Sequence of chain 1.A:
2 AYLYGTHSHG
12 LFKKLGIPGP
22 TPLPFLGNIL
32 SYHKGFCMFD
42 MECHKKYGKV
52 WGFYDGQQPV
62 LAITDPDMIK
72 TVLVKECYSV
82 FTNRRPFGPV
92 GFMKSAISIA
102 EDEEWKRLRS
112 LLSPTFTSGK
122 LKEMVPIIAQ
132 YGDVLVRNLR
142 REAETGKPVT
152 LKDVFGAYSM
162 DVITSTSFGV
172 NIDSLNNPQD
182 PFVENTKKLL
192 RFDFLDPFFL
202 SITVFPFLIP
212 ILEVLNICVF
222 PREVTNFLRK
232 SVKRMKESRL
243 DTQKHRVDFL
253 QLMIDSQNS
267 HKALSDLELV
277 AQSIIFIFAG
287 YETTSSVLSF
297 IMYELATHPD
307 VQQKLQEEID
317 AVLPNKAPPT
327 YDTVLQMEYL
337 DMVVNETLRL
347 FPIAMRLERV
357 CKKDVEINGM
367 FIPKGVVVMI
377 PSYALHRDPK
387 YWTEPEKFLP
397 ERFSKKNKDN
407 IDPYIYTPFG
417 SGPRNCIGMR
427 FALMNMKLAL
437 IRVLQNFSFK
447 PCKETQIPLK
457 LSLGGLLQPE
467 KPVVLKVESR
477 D

The protein below binds the small molecule below.
Small molecule (SMILES): Cc1ncc2n1-c1ccc(Cl)cc1C(c1ccccc1F)=NC2

Binding-site contacts:
Ligand atom CAS contacts residue HEM1 of chain 1.D at 3.8 Å.
Ligand atom CAE contacts residue GLY461 of chain 1.A at 3.2 Å.
Ligand atom CLAC contacts residue THR289 of chain 1.A at 3.0 Å.
Ligand atom CAP contacts residue THR289 of chain 1.A at 3.8 Å.
Ligand atom CLAC contacts residue ILE349 of chain 1.A at 3.7 Å.
Ligand atom CAD contacts residue GLY461 of chain 1.A at 3.1 Å.
Ligand atom CLAC contacts residue LEU462 of chain 1.A at 3.8 Å.
Ligand atom CAH contacts residue HEM1 of chain 1.D at 3.2 Å.
Ligand atom CAJ contacts residue SER99 of chain 1.A at 3.7 Å.
Ligand atom CAA contacts residue HEM1 of chain 1.D at 4.0 Å.
Ligand atom CLAC contacts residue ALA350 of chain 1.A at 3.8 Å.
Ligand atom CAS contacts residue ARG85 of chain 1.A at 3.9 Å.
Ligand atom CAL contacts residue HEM1 of chain 1.D at 3.5 Å.
Ligand atom NAN contacts residue HEM1 of chain 1.D at 3.5 Å.
Ligand atom NAW contacts residue LEU196 of chain 1.A at 3.9 Å.
Ligand atom CAD contacts residue LEU196 of chain 1.A at 3.9 Å (hydrophobic).
Ligand atom CLAC contacts residue HEM1 of chain 1.D at 3.9 Å.
Ligand atom CAF contacts residue LEU462 of chain 1.A at 3.8 Å (hydrophobic).
Ligand atom CAA contacts residue LEU196 of chain 1.A at 3.3 Å (hydrophobic).
Ligand atom CAD contacts residue ASP197 of chain 1.A at 3.9 Å.
Ligand atom CAQ contacts residue LEU196 of chain 1.A at 3.8 Å (hydrophobic).
Ligand atom CAL contacts residue ARG85 of chain 1.A at 3.4 Å.
Ligand atom NAN contacts residue LEU196 of chain 1.A at 3.5 Å.
Ligand atom CAJ contacts residue ARG85 of chain 1.A at 3.1 Å.
Ligand atom CAK contacts residue ALA350 of chain 1.A at 4.0 Å (hydrophobic).
Ligand atom CAV contacts residue HEM1 of chain 1.D at 3.7 Å.
Ligand atom CAA contacts residue SER99 of chain 1.A at 3.6 Å.
Ligand atom CAJ contacts residue HEM1 of chain 1.D at 3.8 Å.
Ligand atom CAF contacts residue LEU196 of chain 1.A at 3.8 Å (hydrophobic).
Ligand atom CAR contacts residue SER99 of chain 1.A at 3.5 Å.
Ligand atom FAB contacts residue LEU196 of chain 1.A at 3.5 Å.
Ligand atom CAR contacts residue LEU196 of chain 1.A at 3.3 Å (hydrophobic).
Ligand atom CAP contacts residue HEM1 of chain 1.D at 3.8 Å.
Ligand atom NAW contacts residue HEM1 of chain 1.D at 3.6 Å.
Ligand atom NAN contacts residue SER99 of chain 1.A at 2.6 Å (h-bond).
Ligand atom CAI contacts residue HEM1 of chain 1.D at 3.2 Å.
Ligand atom CAK contacts residue LEU462 of chain 1.A at 4.0 Å (hydrophobic).
Ligand atom CAR contacts residue HEM1 of chain 1.D at 3.8 Å.
Ligand atom CAQ contacts residue LEU462 of chain 1.A at 3.9 Å (hydrophobic).
Ligand atom CAA contacts residue ALA285 of chain 1.A at 3.1 Å (hydrophobic).